A protein and the small-molecule ligand that binds it are described below.
Small molecule (SMILES): CC(=O)N[C@H]1[C@H](O[C@H]2[C@H](O)[C@@H](NC(C)=O)CO[C@@H]2CO)O[C@H](CO)[C@@H](O[C@@H]2O[C@H](CO[C@H]3O[C@H](CO)[C@@H](O)[C@H](O)[C@@H]3O)[C@@H](O)[C@H](O[C@H]3O[C@H](CO)[C@@H](O)[C@H](O)[C@@H]3O)[C@@H]2O)[C@@H]1O

Binding-site contacts:
Ligand atom O7 contacts residue LEU228 of chain 2.A at 3.7 Å.
Ligand atom O7 contacts residue ASN444 of chain 2.A at 3.2 Å (h-bond).
Ligand atom N2 contacts residue SER232 of chain 2.A at 3.7 Å.
Ligand atom C6 contacts residue HIS442 of chain 2.A at 3.5 Å.
Ligand atom C8 contacts residue ASP230 of chain 2.A at 3.7 Å.
Ligand atom C7 contacts residue ASP230 of chain 2.A at 3.7 Å.
Ligand atom C6 contacts residue LEU228 of chain 2.A at 3.8 Å (hydrophobic).
Ligand atom C7 contacts residue TYR446 of chain 2.A at 3.9 Å (hydrophobic).
Ligand atom N2 contacts residue ASN271 of chain 2.A at 2.7 Å (h-bond).
Ligand atom C1 contacts residue ASN271 of chain 2.A at 1.4 Å.
Ligand atom O7 contacts residue PHE445 of chain 2.A at 3.3 Å (h-bond).
Ligand atom C3 contacts residue ASN271 of chain 2.A at 3.7 Å.
Ligand atom O6 contacts residue HIS442 of chain 2.A at 3.8 Å.
Ligand atom C8 contacts residue PHE445 of chain 2.A at 3.6 Å (hydrophobic).
Ligand atom C1 contacts residue ASP230 of chain 2.A at 3.7 Å.
Ligand atom C8 contacts residue TYR269 of chain 2.A at 3.7 Å (hydrophobic).
Ligand atom O7 contacts residue ASN271 of chain 2.A at 3.6 Å (h-bond).
Ligand atom C2 contacts residue ASP230 of chain 2.A at 3.6 Å.
Ligand atom C6 contacts residue SER443 of chain 2.A at 3.7 Å.
Ligand atom O5 contacts residue ASN271 of chain 2.A at 2.4 Å (h-bond).
Ligand atom O7 contacts residue TYR446 of chain 2.A at 3.1 Å.
Ligand atom C1 contacts residue HIS442 of chain 2.A at 3.8 Å.
Ligand atom N2 contacts residue ASP230 of chain 2.A at 2.8 Å (salt-bridge).
Ligand atom C2 contacts residue ASN271 of chain 2.A at 2.3 Å.
Ligand atom C8 contacts residue LEU228 of chain 2.A at 3.7 Å (hydrophobic).
Ligand atom C7 contacts residue ASN271 of chain 2.A at 3.5 Å.
Ligand atom C6 contacts residue HIS442 of chain 2.A at 3.6 Å.
Ligand atom C7 contacts residue SER232 of chain 2.A at 3.8 Å.
Ligand atom C3 contacts residue ASP230 of chain 2.A at 3.8 Å.
Ligand atom C5 contacts residue ASN271 of chain 2.A at 3.6 Å.
Ligand atom O4 contacts residue PHE206 of chain 2.A at 3.6 Å.
Ligand atom C2 contacts residue ASN444 of chain 2.A at 3.6 Å.
Ligand atom C2 contacts residue HIS442 of chain 2.A at 3.5 Å.
Ligand atom C7 contacts residue LEU228 of chain 2.A at 3.6 Å (hydrophobic).
Ligand atom O3 contacts residue ASN444 of chain 2.A at 3.6 Å.
Ligand atom O5 contacts residue HIS442 of chain 2.A at 3.7 Å.
Ligand atom C6 contacts residue ASP440 of chain 2.A at 3.1 Å.
Ligand atom O7 contacts residue LYS204 of chain 2.A at 3.4 Å (salt-bridge).
Ligand atom O6 contacts residue ASP440 of chain 2.A at 2.8 Å (salt-bridge).
Ligand atom O6 contacts residue HIS442 of chain 2.A at 3.7 Å.

Sequence of chain 2.A:
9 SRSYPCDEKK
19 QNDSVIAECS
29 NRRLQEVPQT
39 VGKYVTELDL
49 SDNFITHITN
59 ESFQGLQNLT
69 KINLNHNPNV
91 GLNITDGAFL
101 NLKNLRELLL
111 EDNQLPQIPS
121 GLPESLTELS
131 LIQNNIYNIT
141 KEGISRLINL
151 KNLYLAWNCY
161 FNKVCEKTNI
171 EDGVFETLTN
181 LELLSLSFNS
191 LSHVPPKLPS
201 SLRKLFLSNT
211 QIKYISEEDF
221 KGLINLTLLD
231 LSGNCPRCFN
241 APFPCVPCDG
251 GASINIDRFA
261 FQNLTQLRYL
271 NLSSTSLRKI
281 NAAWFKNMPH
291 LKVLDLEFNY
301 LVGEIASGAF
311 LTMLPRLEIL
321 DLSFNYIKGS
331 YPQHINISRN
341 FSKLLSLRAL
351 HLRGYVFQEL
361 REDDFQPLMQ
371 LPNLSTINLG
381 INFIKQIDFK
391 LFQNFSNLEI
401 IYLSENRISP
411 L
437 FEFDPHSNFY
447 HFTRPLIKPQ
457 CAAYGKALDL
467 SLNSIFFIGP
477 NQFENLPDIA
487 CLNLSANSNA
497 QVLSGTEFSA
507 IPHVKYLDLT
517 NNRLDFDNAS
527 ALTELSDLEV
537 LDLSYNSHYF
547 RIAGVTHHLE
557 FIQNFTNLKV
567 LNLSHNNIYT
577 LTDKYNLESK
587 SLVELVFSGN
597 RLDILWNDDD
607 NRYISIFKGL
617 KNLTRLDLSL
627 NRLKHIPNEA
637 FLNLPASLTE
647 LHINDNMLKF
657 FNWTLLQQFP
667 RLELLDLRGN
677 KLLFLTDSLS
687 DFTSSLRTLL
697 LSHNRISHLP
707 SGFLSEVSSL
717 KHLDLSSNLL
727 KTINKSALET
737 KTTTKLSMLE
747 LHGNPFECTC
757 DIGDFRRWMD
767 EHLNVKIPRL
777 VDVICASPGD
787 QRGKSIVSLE